A small-molecule ligand and the protein it binds are described below.
Small molecule (SMILES): Nc1cccc(C[C@@H]2CNC[C@@H]2Oc2cccc(Oc3ccccc3)c2)n1

Sequence of chain 1.B:
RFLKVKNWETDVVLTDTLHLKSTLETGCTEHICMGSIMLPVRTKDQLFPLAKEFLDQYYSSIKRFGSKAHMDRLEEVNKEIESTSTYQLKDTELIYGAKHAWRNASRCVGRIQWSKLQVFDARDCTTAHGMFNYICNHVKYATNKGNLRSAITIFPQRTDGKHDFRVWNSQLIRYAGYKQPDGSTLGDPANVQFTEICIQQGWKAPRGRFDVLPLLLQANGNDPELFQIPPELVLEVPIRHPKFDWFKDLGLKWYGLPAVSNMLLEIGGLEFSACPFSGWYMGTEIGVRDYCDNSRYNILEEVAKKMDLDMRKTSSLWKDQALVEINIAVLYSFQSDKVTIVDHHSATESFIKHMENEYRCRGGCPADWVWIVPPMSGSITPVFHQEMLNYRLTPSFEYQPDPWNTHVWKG

Binding-site contacts:
Ligand atom C06 contacts residue HEM1 of chain 1.H at 4.0 Å.
Ligand atom N02 contacts residue GLU296 of chain 1.B at 2.7 Å (salt-bridge).
Ligand atom N02 contacts residue TYR292 of chain 1.B at 3.7 Å.
Ligand atom C3' contacts residue GLU296 of chain 1.B at 3.3 Å.
Ligand atom C23 contacts residue TYR410 of chain 1.B at 3.8 Å (hydrophobic).
Ligand atom C2' contacts residue GLU296 of chain 1.B at 3.5 Å.
Ligand atom N01 contacts residue HEM1 of chain 1.H at 3.8 Å.
Ligand atom C22 contacts residue TYR410 of chain 1.B at 3.9 Å (hydrophobic).
Ligand atom N1' contacts residue GLN182 of chain 1.B at 3.0 Å (h-bond).
Ligand atom C02 contacts residue HEM1 of chain 1.H at 3.6 Å.
Ligand atom C24 contacts residue LEU41 of chain 1.B at 3.6 Å (hydrophobic).
Ligand atom O20 contacts residue HEM1 of chain 1.H at 4.0 Å.
Ligand atom C04 contacts residue HEM1 of chain 1.H at 3.8 Å.
Ligand atom C06 contacts residue GLU296 of chain 1.B at 3.8 Å.
Ligand atom C25 contacts residue LEU41 of chain 1.B at 4.0 Å (hydrophobic).
Ligand atom O10 contacts residue HEM1 of chain 1.H at 3.0 Å (h-bond).
Ligand atom C15 contacts residue HEM1 of chain 1.H at 3.8 Å.
Ligand atom C11 contacts residue HEM1 of chain 1.H at 3.4 Å.
Ligand atom N02 contacts residue PRO269 of chain 1.B at 3.9 Å.
Ligand atom C12 contacts residue HEM1 of chain 1.H at 3.4 Å.
Ligand atom N02 contacts residue HEM1 of chain 1.H at 3.4 Å.
Ligand atom C02 contacts residue PRO269 of chain 1.B at 4.0 Å (hydrophobic).
Ligand atom C03 contacts residue PRO269 of chain 1.B at 3.9 Å (hydrophobic).
Ligand atom C5' contacts residue GLN182 of chain 1.B at 2.9 Å.
Ligand atom C4' contacts residue HEM1 of chain 1.H at 3.0 Å.
Ligand atom C02 contacts residue TRP291 of chain 1.B at 3.7 Å (hydrophobic).
Ligand atom C3' contacts residue HEM1 of chain 1.H at 3.5 Å.
Ligand atom C05 contacts residue VAL271 of chain 1.B at 3.8 Å (hydrophobic).
Ligand atom C22 contacts residue HEM1 of chain 1.H at 3.7 Å.
Ligand atom C03 contacts residue HEM1 of chain 1.H at 3.4 Å.
Ligand atom C23 contacts residue MET40 of chain 1.B at 3.6 Å (hydrophobic).
Ligand atom N01 contacts residue GLU296 of chain 1.B at 2.9 Å (salt-bridge).
Ligand atom C07 contacts residue VAL271 of chain 1.B at 3.6 Å (hydrophobic).
Ligand atom C07 contacts residue HEM1 of chain 1.H at 3.6 Å.
Ligand atom N02 contacts residue TRP291 of chain 1.B at 2.7 Å (h-bond).
Ligand atom C16 contacts residue HEM1 of chain 1.H at 3.0 Å.
Ligand atom C05 contacts residue HEM1 of chain 1.H at 4.0 Å.
Ligand atom C02 contacts residue GLU296 of chain 1.B at 3.6 Å.
Ligand atom C03 contacts residue TRP291 of chain 1.B at 3.9 Å (hydrophobic).
Ligand atom C24 contacts residue MET40 of chain 1.B at 3.6 Å (hydrophobic).